A protein and the small-molecule ligand that binds it are described below.
Small molecule (SMILES): NCC(=O)NCC(=O)NCC(=O)NCC(=O)NCC(=O)NCC(=O)NCC(=O)NCC(=O)NCC(=O)NCC=O

Sequence of chain 1.B:
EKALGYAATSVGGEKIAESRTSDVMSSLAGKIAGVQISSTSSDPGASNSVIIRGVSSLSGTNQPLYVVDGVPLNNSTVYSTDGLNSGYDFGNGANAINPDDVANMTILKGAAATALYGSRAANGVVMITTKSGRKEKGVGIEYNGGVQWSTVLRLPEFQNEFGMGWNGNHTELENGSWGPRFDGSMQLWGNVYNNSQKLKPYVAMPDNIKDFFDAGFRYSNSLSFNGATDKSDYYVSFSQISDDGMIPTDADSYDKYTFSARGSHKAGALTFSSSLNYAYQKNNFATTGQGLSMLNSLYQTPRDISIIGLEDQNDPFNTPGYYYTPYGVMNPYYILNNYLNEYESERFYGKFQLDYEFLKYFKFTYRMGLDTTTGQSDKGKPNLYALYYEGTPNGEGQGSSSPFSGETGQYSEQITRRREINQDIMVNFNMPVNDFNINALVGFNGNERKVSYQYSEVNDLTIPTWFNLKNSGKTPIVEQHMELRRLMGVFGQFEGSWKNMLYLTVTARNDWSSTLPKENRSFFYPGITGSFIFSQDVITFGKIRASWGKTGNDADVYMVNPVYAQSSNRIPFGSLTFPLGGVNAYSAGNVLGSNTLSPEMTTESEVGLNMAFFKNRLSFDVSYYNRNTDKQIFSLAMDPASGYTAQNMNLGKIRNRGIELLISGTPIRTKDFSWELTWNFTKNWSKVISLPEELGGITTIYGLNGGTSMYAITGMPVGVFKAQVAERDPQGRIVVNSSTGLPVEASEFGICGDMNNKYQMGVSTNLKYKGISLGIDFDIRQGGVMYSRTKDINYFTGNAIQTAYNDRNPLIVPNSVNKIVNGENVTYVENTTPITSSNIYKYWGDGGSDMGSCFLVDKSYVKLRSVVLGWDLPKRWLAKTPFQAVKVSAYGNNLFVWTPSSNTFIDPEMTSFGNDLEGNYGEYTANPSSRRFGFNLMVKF

Sequence of chain 1.A:
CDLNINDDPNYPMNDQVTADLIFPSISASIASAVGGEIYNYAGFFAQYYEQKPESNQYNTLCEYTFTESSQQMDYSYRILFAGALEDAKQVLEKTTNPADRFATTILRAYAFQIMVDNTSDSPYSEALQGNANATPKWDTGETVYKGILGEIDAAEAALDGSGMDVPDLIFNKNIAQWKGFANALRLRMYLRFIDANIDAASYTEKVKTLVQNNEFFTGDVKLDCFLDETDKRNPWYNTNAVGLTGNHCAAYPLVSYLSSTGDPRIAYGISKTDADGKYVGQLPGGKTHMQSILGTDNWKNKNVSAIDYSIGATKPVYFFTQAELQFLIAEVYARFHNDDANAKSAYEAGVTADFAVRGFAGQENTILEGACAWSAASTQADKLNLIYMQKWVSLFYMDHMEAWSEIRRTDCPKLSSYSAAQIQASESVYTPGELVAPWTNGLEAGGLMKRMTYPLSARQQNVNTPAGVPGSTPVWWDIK

Binding-site contacts:
Ligand atom O contacts residue SER55 of chain 1.A at 3.9 Å.
Ligand atom C contacts residue GLU54 of chain 1.A at 3.9 Å.
Ligand atom C contacts residue TYR75 of chain 1.A at 4.0 Å (hydrophobic).
Ligand atom C contacts residue GLN326 of chain 1.B at 3.7 Å.
Ligand atom CA contacts residue GLN326 of chain 1.B at 3.1 Å.
Ligand atom O contacts residue GLN57 of chain 1.A at 3.2 Å (h-bond).
Ligand atom N contacts residue SER752 of chain 1.B at 3.8 Å.
Ligand atom C contacts residue ASN211 of chain 1.B at 3.8 Å.
Ligand atom C contacts residue GLN57 of chain 1.A at 3.7 Å.
Ligand atom C contacts residue GLY746 of chain 1.B at 3.5 Å.
Ligand atom CA contacts residue GLU210 of chain 1.B at 3.1 Å.
Ligand atom C contacts residue PHE616 of chain 1.B at 3.8 Å (hydrophobic).
Ligand atom CA contacts residue THR743 of chain 1.B at 3.9 Å.
Ligand atom N contacts residue GLY746 of chain 1.B at 4.0 Å.
Ligand atom O contacts residue ASN56 of chain 1.A at 3.4 Å (h-bond).
Ligand atom O contacts residue GLY746 of chain 1.B at 2.4 Å (h-bond).
Ligand atom CA contacts residue PHE839 of chain 1.B at 3.8 Å (hydrophobic).
Ligand atom O contacts residue LEU120 of chain 1.B at 3.6 Å.
Ligand atom N contacts residue GLU54 of chain 1.A at 3.3 Å (salt-bridge).
Ligand atom C contacts residue ASN748 of chain 1.B at 3.8 Å.
Ligand atom C contacts residue PHE839 of chain 1.B at 3.8 Å (hydrophobic).
Ligand atom N contacts residue GLN71 of chain 1.A at 3.6 Å (h-bond).
Ligand atom CA contacts residue GLU54 of chain 1.A at 3.4 Å.
Ligand atom CA contacts residue TYR363 of chain 1.B at 3.8 Å (hydrophobic).
Ligand atom C contacts residue GLU210 of chain 1.B at 3.5 Å.
Ligand atom O contacts residue GLN326 of chain 1.B at 3.3 Å (h-bond).
Ligand atom O contacts residue LEU747 of chain 1.B at 3.2 Å.
Ligand atom C contacts residue TYR363 of chain 1.B at 3.9 Å (hydrophobic).
Ligand atom N contacts residue GLN57 of chain 1.A at 3.2 Å (h-bond).
Ligand atom CA contacts residue GLN57 of chain 1.A at 3.1 Å.
Ligand atom O contacts residue ASN211 of chain 1.B at 2.9 Å (h-bond).
Ligand atom CA contacts residue TYR75 of chain 1.A at 3.8 Å (hydrophobic).
Ligand atom C contacts residue TRP202 of chain 1.B at 3.6 Å (hydrophobic).
Ligand atom CA contacts residue TRP202 of chain 1.B at 3.8 Å (hydrophobic).
Ligand atom O contacts residue PHE839 of chain 1.B at 3.8 Å.
Ligand atom O contacts residue GLU210 of chain 1.B at 3.7 Å.
Ligand atom N contacts residue GLN326 of chain 1.B at 3.2 Å (h-bond).
Ligand atom O contacts residue PHE616 of chain 1.B at 3.5 Å.
Ligand atom N contacts residue TYR75 of chain 1.A at 3.0 Å (h-bond).
Ligand atom O contacts residue ASN748 of chain 1.B at 2.6 Å (h-bond).